Binding-site contacts:
Ligand atom C4 contacts residue ASN391 of chain 1.D at 4.2 Å.
Ligand atom C2 contacts residue ASN391 of chain 1.D at 2.5 Å.
Ligand atom C1 contacts residue ASN391 of chain 1.D at 1.4 Å.
Ligand atom C3 contacts residue ASN391 of chain 1.D at 3.8 Å.
Ligand atom C8 contacts residue ASN391 of chain 1.D at 3.9 Å.
Ligand atom O5 contacts residue ASN391 of chain 1.D at 2.4 Å (h-bond).
Ligand atom N2 contacts residue ASN391 of chain 1.D at 2.9 Å (h-bond).
Ligand atom C1 contacts residue LEU380 of chain 1.D at 4.1 Å (hydrophobic).
Ligand atom C7 contacts residue ASN391 of chain 1.D at 3.3 Å.
Ligand atom C5 contacts residue ASN391 of chain 1.D at 3.7 Å.
Ligand atom O7 contacts residue ASN391 of chain 1.D at 3.4 Å (h-bond).
Ligand atom O5 contacts residue LEU380 of chain 1.D at 4.4 Å.

Sequence of chain 1.D:
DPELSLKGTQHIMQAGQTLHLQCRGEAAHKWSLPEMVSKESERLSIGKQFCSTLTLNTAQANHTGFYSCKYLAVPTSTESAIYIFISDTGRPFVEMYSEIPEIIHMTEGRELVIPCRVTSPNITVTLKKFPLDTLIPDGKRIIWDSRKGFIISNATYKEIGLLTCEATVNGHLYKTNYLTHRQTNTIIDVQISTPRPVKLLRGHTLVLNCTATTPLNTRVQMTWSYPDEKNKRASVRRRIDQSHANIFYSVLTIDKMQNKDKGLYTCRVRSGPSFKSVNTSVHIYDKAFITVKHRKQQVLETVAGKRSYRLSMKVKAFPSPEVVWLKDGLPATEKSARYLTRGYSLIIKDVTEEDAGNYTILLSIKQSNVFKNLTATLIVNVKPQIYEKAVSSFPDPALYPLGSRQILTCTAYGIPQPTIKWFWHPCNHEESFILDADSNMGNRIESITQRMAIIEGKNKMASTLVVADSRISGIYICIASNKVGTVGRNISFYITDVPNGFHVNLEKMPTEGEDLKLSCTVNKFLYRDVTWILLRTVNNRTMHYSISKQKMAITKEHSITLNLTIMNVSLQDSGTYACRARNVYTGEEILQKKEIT

The protein below binds the small molecule below.
Small molecule (SMILES): CC(=O)N[C@@H]1[C@@H](O)[C@H](O)[C@@H](CO)O[C@H]1O